Binding-site contacts:
Ligand atom C2 contacts residue PHE816 of chain 1.A at 3.8 Å (hydrophobic).
Ligand atom O3G contacts residue LYS847 of chain 1.A at 3.6 Å.
Ligand atom O3' contacts residue PRO822 of chain 1.A at 4.0 Å.
Ligand atom O3B contacts residue GLY844 of chain 1.A at 3.8 Å.
Ligand atom N3 contacts residue PHE816 of chain 1.A at 3.4 Å.
Ligand atom PB contacts residue THR848 of chain 1.A at 4.0 Å.
Ligand atom N1 contacts residue TYR759 of chain 1.A at 3.7 Å.
Ligand atom O3G contacts residue ALA845 of chain 1.A at 3.8 Å.
Ligand atom N7 contacts residue PHE816 of chain 1.A at 4.0 Å.
Ligand atom O1B contacts residue THR848 of chain 1.A at 3.3 Å (h-bond).
Ligand atom O2' contacts residue SER819 of chain 1.A at 3.7 Å.
Ligand atom C1' contacts residue ALA823 of chain 1.A at 4.2 Å (hydrophobic).
Ligand atom C5 contacts residue PHE816 of chain 1.A at 3.8 Å (hydrophobic).
Ligand atom O3G contacts residue GLY846 of chain 1.A at 4.2 Å.
Ligand atom N6 contacts residue TYR759 of chain 1.A at 4.2 Å.
Ligand atom O3B contacts residue GLY846 of chain 1.A at 3.9 Å.
Ligand atom O4' contacts residue ALA823 of chain 1.A at 4.2 Å.
Ligand atom O3G contacts residue GLY844 of chain 1.A at 3.4 Å (h-bond).
Ligand atom S1G contacts residue THR848 of chain 1.A at 3.5 Å (h-bond).
Ligand atom O3A contacts residue GLY844 of chain 1.A at 4.2 Å.
Ligand atom O1A contacts residue THR849 of chain 1.A at 3.4 Å (h-bond).
Ligand atom C4 contacts residue PHE816 of chain 1.A at 3.4 Å (hydrophobic).
Ligand atom O3' contacts residue ALA823 of chain 1.A at 3.2 Å.
Ligand atom PB contacts residue THR849 of chain 1.A at 3.8 Å.
Ligand atom O3B contacts residue THR848 of chain 1.A at 4.1 Å.
Ligand atom O2G contacts residue LYS847 of chain 1.A at 3.1 Å (salt-bridge).
Ligand atom PG contacts residue LYS847 of chain 1.A at 4.0 Å.
Ligand atom C1' contacts residue PHE816 of chain 1.A at 3.6 Å (hydrophobic).
Ligand atom PG contacts residue THR848 of chain 1.A at 3.5 Å.
Ligand atom O3G contacts residue ASN843 of chain 1.A at 3.9 Å.
Ligand atom S1G contacts residue GLN888 of chain 1.A at 4.0 Å.
Ligand atom C8 contacts residue PHE816 of chain 1.A at 3.6 Å (hydrophobic).
Ligand atom O2G contacts residue GLY846 of chain 1.A at 4.0 Å.
Ligand atom O5' contacts residue GLY844 of chain 1.A at 4.2 Å.
Ligand atom N6 contacts residue GLN758 of chain 1.A at 3.8 Å.
Ligand atom O2G contacts residue THR849 of chain 1.A at 4.0 Å.
Ligand atom O1B contacts residue GLY846 of chain 1.A at 4.0 Å.
Ligand atom N9 contacts residue PHE816 of chain 1.A at 3.2 Å.
Ligand atom O1B contacts residue THR849 of chain 1.A at 2.4 Å (h-bond).
Ligand atom O2G contacts residue THR848 of chain 1.A at 2.7 Å (h-bond).

Sequence of chain 1.A:
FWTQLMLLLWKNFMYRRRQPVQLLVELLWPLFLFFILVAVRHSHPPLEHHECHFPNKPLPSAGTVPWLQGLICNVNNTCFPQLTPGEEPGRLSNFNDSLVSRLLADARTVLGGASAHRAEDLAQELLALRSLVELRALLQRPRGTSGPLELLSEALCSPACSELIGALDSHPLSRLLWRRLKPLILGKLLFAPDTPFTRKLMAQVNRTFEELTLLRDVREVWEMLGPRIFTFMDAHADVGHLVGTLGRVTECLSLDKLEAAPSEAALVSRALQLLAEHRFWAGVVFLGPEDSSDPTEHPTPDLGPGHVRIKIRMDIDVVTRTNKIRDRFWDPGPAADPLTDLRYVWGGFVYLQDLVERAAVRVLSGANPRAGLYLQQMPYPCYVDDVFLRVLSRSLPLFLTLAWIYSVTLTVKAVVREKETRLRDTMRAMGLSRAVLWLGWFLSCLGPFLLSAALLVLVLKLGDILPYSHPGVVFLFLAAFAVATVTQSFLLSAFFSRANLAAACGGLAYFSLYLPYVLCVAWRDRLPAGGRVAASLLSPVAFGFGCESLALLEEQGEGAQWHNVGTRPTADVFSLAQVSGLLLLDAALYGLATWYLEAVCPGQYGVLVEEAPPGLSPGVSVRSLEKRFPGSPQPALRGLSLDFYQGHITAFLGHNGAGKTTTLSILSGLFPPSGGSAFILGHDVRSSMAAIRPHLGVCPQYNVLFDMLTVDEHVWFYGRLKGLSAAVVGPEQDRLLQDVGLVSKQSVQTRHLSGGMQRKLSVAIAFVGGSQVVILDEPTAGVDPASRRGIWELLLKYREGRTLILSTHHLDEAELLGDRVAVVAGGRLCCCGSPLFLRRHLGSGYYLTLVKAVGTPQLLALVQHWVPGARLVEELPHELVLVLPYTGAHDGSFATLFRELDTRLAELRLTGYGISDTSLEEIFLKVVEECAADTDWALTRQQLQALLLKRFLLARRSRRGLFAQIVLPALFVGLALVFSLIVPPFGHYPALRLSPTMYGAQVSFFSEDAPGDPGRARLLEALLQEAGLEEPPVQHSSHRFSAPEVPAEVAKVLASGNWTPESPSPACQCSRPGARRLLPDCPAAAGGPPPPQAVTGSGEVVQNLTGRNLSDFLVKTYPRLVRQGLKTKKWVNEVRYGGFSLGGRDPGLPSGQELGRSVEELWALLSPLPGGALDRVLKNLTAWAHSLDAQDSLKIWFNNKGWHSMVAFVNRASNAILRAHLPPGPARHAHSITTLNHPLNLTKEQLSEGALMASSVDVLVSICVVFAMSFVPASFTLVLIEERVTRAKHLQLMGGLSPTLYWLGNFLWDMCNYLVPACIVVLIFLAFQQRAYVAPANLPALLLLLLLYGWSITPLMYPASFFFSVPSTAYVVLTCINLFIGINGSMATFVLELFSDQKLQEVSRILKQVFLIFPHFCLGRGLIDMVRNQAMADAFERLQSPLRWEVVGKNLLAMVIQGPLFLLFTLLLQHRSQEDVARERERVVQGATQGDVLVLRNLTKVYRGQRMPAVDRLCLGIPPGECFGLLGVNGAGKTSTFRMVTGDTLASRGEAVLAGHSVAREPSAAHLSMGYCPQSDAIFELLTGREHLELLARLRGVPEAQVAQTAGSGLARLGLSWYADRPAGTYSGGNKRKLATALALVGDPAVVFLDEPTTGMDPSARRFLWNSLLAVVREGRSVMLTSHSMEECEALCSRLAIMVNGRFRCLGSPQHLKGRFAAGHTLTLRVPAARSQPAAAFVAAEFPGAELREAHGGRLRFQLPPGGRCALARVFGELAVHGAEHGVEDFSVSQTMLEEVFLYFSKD

A protein and the small-molecule ligand that binds it are described below.
Small molecule (SMILES): Nc1ncnc2c1ncn2[C@@H]1O[C@H](COP(=O)(O)OP(=O)(O)OP(O)(O)=S)[C@@H](O)[C@H]1O